Binding-site contacts:
Ligand atom C2 contacts residue NAD1 of chain 1.E at 3.1 Å.
Ligand atom C9 contacts residue ALA129 of chain 1.B at 3.6 Å (hydrophobic).
Ligand atom CL16 contacts residue NAD1 of chain 1.E at 3.3 Å.
Ligand atom C3 contacts residue ALA232 of chain 1.B at 3.8 Å (hydrophobic).
Ligand atom C23 contacts residue TYR179 of chain 1.B at 3.4 Å (hydrophobic).
Ligand atom C6 contacts residue TYR189 of chain 1.B at 3.7 Å (hydrophobic).
Ligand atom C22 contacts residue TYR179 of chain 1.B at 3.9 Å (hydrophobic).
Ligand atom C4 contacts residue ALA232 of chain 1.B at 3.8 Å (hydrophobic).
Ligand atom C4 contacts residue NAD1 of chain 1.E at 3.2 Å.
Ligand atom N20 contacts residue GLY131 of chain 1.B at 2.7 Å (h-bond).
Ligand atom C21 contacts residue ILE244 of chain 1.B at 4.2 Å (hydrophobic).
Ligand atom C3 contacts residue NAD1 of chain 1.E at 3.1 Å.
Ligand atom O17 contacts residue TYR189 of chain 1.B at 2.6 Å (h-bond).
Ligand atom C1 contacts residue TYR189 of chain 1.B at 3.6 Å (hydrophobic).
Ligand atom C21 contacts residue NAD1 of chain 1.E at 3.4 Å.
Ligand atom C6 contacts residue NAD1 of chain 1.E at 3.6 Å.
Ligand atom C11 contacts residue ASN130 of chain 1.B at 4.2 Å.
Ligand atom C23 contacts residue ALA247 of chain 1.B at 3.7 Å (hydrophobic).
Ligand atom C15 contacts residue ALA129 of chain 1.B at 3.9 Å (hydrophobic).
Ligand atom C23 contacts residue PHE243 of chain 1.B at 4.2 Å (hydrophobic).
Ligand atom C15 contacts residue ASN130 of chain 1.B at 3.6 Å.
Ligand atom C10 contacts residue ALA129 of chain 1.B at 2.9 Å (hydrophobic).
Ligand atom C3 contacts residue ILE244 of chain 1.B at 3.8 Å (hydrophobic).
Ligand atom C11 contacts residue ALA129 of chain 1.B at 3.7 Å (hydrophobic).
Ligand atom C5 contacts residue NAD1 of chain 1.E at 3.3 Å.
Ligand atom C1 contacts residue NAD1 of chain 1.E at 3.3 Å.
Ligand atom C1 contacts residue TYR179 of chain 1.B at 4.2 Å (hydrophobic).
Ligand atom C11 contacts residue GLY131 of chain 1.B at 4.0 Å.
Ligand atom C10 contacts residue ASN130 of chain 1.B at 4.2 Å.
Ligand atom CL16 contacts residue ALA129 of chain 1.B at 3.6 Å.
Ligand atom C8 contacts residue NAD1 of chain 1.E at 3.9 Å.
Ligand atom C9 contacts residue ALA231 of chain 1.B at 3.9 Å (hydrophobic).
Ligand atom O17 contacts residue LYS197 of chain 1.B at 4.0 Å.
Ligand atom C15 contacts residue GLY131 of chain 1.B at 3.2 Å.
Ligand atom C21 contacts residue TYR179 of chain 1.B at 4.2 Å (hydrophobic).
Ligand atom C10 contacts residue ALA231 of chain 1.B at 4.2 Å (hydrophobic).
Ligand atom CL16 contacts residue ALA231 of chain 1.B at 3.6 Å.
Ligand atom O17 contacts residue NAD1 of chain 1.E at 2.9 Å (h-bond).
Ligand atom O7 contacts residue NAD1 of chain 1.E at 3.0 Å.
Ligand atom N20 contacts residue ASN130 of chain 1.B at 3.4 Å.

This protein binds this small molecule.
Small molecule (SMILES): CCCc1ccc(Oc2ccc(C#N)cc2Cl)c(O)c1

Sequence of chain 1.B:
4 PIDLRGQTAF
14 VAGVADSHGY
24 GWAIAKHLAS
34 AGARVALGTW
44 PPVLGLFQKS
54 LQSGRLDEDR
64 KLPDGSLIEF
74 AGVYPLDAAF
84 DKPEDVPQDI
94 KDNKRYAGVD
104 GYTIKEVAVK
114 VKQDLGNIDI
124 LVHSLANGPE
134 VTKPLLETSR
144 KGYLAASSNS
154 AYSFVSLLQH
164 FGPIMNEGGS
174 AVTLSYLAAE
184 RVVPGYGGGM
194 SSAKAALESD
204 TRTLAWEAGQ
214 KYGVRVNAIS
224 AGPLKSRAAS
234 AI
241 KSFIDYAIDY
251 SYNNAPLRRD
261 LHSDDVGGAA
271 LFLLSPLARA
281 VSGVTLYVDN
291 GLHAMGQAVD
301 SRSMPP